This protein binds this small molecule.
Small molecule (SMILES): CC(C)CCC[C@@H](C)[C@H]1CC[C@H]2[C@@H]3CC=C4C[C@@H](OC(=O)CCC(=O)O)CC[C@]4(C)[C@H]3CC[C@]12C

Binding-site contacts:
Ligand atom CAR contacts residue TRP677 of chain 1.B at 3.6 Å (hydrophobic).
Ligand atom CAC contacts residue 9PE1 of chain 1.O at 3.5 Å.
Ligand atom CAP contacts residue ILE691 of chain 1.B at 3.9 Å (hydrophobic).
Ligand atom CAS contacts residue 9PE1 of chain 1.O at 4.1 Å.
Ligand atom CBC contacts residue PHE730 of chain 1.B at 4.0 Å (hydrophobic).
Ligand atom OAW contacts residue TRP677 of chain 1.B at 3.4 Å.
Ligand atom CAY contacts residue TRP677 of chain 1.B at 2.4 Å (hydrophobic).
Ligand atom CAT contacts residue PHE733 of chain 1.B at 3.4 Å (hydrophobic).
Ligand atom CAK contacts residue ILE691 of chain 1.B at 3.7 Å (hydrophobic).
Ligand atom CAU contacts residue 9PE1 of chain 1.O at 3.8 Å.
Ligand atom CAC contacts residue ILE741 of chain 1.B at 3.7 Å (hydrophobic).
Ligand atom CAD contacts residue SER844 of chain 1.B at 3.5 Å.
Ligand atom OAH contacts residue LEU847 of chain 1.B at 3.7 Å.
Ligand atom CAU contacts residue VAL737 of chain 1.B at 3.5 Å (hydrophobic).
Ligand atom OAG contacts residue PHE730 of chain 1.B at 4.0 Å.
Ligand atom CAD contacts residue 9PE1 of chain 1.O at 3.2 Å.
Ligand atom CAZ contacts residue 9PE1 of chain 1.O at 3.4 Å.
Ligand atom CAP contacts residue ILE738 of chain 1.B at 3.9 Å (hydrophobic).
Ligand atom CBC contacts residue TRP677 of chain 1.B at 3.6 Å (hydrophobic).
Ligand atom CAM contacts residue LEU847 of chain 1.B at 3.8 Å (hydrophobic).
Ligand atom CAX contacts residue TRP677 of chain 1.B at 3.8 Å (hydrophobic).
Ligand atom CAK contacts residue SER734 of chain 1.B at 3.8 Å.
Ligand atom CBE contacts residue ILE738 of chain 1.B at 4.0 Å (hydrophobic).
Ligand atom OAW contacts residue 9PE1 of chain 1.O at 3.3 Å (h-bond).
Ligand atom CAQ contacts residue ILE691 of chain 1.B at 3.7 Å (hydrophobic).
Ligand atom OAH contacts residue TRP677 of chain 1.B at 3.6 Å.
Ligand atom CAV contacts residue 9PE1 of chain 1.O at 2.7 Å.
Ligand atom CAX contacts residue ARG992 of chain 1.B at 3.5 Å.
Ligand atom CAM contacts residue TRP677 of chain 1.B at 3.2 Å (hydrophobic).
Ligand atom OAF contacts residue ARG992 of chain 1.B at 2.3 Å (salt-bridge).
Ligand atom CBC contacts residue 9PE1 of chain 1.O at 4.0 Å.
Ligand atom OAG contacts residue TRP677 of chain 1.B at 1.3 Å.
Ligand atom CAJ contacts residue 9PE1 of chain 1.O at 3.8 Å.
Ligand atom CAI contacts residue PHE730 of chain 1.B at 3.9 Å (hydrophobic).
Ligand atom CBB contacts residue 9PE1 of chain 1.O at 3.8 Å.
Ligand atom OAH contacts residue ARG992 of chain 1.B at 4.1 Å.
Ligand atom CAR contacts residue PHE733 of chain 1.B at 4.0 Å (hydrophobic).
Ligand atom CAL contacts residue TRP677 of chain 1.B at 3.7 Å (hydrophobic).
Ligand atom OAH contacts residue VAL996 of chain 1.B at 3.4 Å.
Ligand atom CAE contacts residue 9PE1 of chain 1.O at 3.4 Å.

Sequence of chain 1.B:
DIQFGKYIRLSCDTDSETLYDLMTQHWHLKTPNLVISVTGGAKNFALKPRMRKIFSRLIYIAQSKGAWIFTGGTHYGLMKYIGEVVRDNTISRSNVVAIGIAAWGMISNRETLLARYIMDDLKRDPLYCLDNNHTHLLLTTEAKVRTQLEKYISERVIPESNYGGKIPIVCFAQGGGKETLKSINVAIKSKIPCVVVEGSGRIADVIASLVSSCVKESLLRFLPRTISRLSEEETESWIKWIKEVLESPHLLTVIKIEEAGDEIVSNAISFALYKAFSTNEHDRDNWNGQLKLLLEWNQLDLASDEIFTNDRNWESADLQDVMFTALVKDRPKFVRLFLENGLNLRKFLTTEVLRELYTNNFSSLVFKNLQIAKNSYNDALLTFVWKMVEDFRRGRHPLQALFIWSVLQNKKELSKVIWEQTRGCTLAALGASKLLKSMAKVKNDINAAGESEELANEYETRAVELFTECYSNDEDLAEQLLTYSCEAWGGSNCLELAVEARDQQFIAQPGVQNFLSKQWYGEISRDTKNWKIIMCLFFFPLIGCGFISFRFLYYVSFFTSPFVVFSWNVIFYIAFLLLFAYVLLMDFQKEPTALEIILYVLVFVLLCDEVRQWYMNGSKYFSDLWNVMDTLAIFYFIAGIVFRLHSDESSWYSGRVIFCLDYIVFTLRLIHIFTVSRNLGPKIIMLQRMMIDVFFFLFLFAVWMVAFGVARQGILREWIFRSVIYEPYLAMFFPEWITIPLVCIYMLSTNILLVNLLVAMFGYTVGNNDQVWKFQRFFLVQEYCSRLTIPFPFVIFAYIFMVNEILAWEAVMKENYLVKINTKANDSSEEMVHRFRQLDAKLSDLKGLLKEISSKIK